Sequence of chain 1.F:
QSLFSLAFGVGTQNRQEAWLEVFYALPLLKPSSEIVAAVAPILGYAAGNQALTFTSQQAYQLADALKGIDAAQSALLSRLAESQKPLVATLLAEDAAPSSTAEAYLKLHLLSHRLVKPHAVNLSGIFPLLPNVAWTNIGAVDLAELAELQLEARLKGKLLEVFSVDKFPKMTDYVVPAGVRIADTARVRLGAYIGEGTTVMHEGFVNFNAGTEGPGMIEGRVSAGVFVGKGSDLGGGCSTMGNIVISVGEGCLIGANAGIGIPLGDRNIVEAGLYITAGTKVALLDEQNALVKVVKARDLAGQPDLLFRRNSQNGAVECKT

The protein below binds the small molecule below.
Small molecule (SMILES): N[C@H](CCCCC(=O)O)C(=O)O

Sequence of chain 1.D:
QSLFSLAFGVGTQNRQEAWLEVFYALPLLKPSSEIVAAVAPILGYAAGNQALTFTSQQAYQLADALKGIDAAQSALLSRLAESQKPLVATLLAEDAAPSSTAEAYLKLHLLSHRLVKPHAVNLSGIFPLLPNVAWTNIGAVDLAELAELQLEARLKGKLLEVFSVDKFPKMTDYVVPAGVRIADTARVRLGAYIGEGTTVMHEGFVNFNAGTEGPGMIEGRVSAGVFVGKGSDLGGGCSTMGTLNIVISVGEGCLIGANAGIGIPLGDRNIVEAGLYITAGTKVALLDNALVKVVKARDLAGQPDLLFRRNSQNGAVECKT

Binding-site contacts:
Ligand atom CAG contacts residue GLU224 of chain 1.F at 3.7 Å.
Ligand atom OAB contacts residue PHE132 of chain 1.D at 4.1 Å.
Ligand atom OAB contacts residue MET222 of chain 1.F at 3.7 Å.
Ligand atom CAG contacts residue ASN212 of chain 1.D at 3.9 Å.
Ligand atom CB contacts residue LEU249 of chain 1.D at 4.1 Å (hydrophobic).
Ligand atom CAF contacts residue LEU249 of chain 1.D at 4.1 Å (hydrophobic).
Ligand atom C contacts residue ALA229 of chain 1.D at 3.9 Å (hydrophobic).
Ligand atom CAJ contacts residue MET206 of chain 1.F at 3.5 Å (hydrophobic).
Ligand atom OAD contacts residue ARG194 of chain 1.D at 2.6 Å (salt-bridge).
Ligand atom N contacts residue GLU224 of chain 1.F at 2.7 Å (salt-bridge).
Ligand atom OAD contacts residue ARG186 of chain 1.F at 2.9 Å (salt-bridge).
Ligand atom CAG contacts residue MET206 of chain 1.F at 3.4 Å (hydrophobic).
Ligand atom C contacts residue SER228 of chain 1.D at 3.7 Å.
Ligand atom OAD contacts residue MET206 of chain 1.F at 3.7 Å.
Ligand atom OAB contacts residue ARG186 of chain 1.F at 2.8 Å (salt-bridge).
Ligand atom OAD contacts residue PHE132 of chain 1.D at 3.8 Å.
Ligand atom CB contacts residue GLU224 of chain 1.F at 3.6 Å.
Ligand atom O contacts residue THR248 of chain 1.D at 3.7 Å.
Ligand atom O contacts residue SER228 of chain 1.D at 4.0 Å.
Ligand atom CAJ contacts residue PHE132 of chain 1.D at 4.0 Å (hydrophobic).
Ligand atom OXT contacts residue SER228 of chain 1.D at 3.4 Å.
Ligand atom CA contacts residue GLU224 of chain 1.F at 3.6 Å.
Ligand atom O contacts residue GLY247 of chain 1.D at 3.2 Å.
Ligand atom CAH contacts residue ASN212 of chain 1.D at 4.0 Å.
Ligand atom CAH contacts residue LEU249 of chain 1.D at 3.7 Å (hydrophobic).
Ligand atom CAH contacts residue ARG194 of chain 1.D at 3.5 Å.
Ligand atom O contacts residue LEU249 of chain 1.D at 3.7 Å.
Ligand atom OAB contacts residue THR204 of chain 1.F at 3.9 Å.
Ligand atom OXT contacts residue ASN212 of chain 1.D at 3.1 Å (h-bond).
Ligand atom C contacts residue ASN212 of chain 1.D at 4.0 Å.
Ligand atom OXT contacts residue ALA229 of chain 1.D at 3.2 Å (h-bond).
Ligand atom CAJ contacts residue ARG186 of chain 1.F at 3.6 Å.
Ligand atom CAF contacts residue MET222 of chain 1.F at 3.8 Å (hydrophobic).
Ligand atom O contacts residue ALA229 of chain 1.D at 4.0 Å.
Ligand atom CAH contacts residue MET206 of chain 1.F at 3.4 Å (hydrophobic).
Ligand atom CAJ contacts residue ARG194 of chain 1.D at 3.5 Å.
Ligand atom N contacts residue SER228 of chain 1.D at 4.2 Å.
Ligand atom OAB contacts residue MET206 of chain 1.F at 3.8 Å.
Ligand atom C contacts residue GLY247 of chain 1.D at 3.8 Å.
Ligand atom CAF contacts residue MET206 of chain 1.F at 3.5 Å (hydrophobic).